Binding-site contacts:
Ligand atom O6 contacts residue ASN1134 of chain 1.C at 4.5 Å.
Ligand atom C1 contacts residue ASN1134 of chain 1.C at 1.4 Å.
Ligand atom O7 contacts residue ASN1134 of chain 1.C at 3.3 Å (h-bond).
Ligand atom C2 contacts residue ASN1134 of chain 1.C at 2.5 Å.
Ligand atom O5 contacts residue ASN1134 of chain 1.C at 2.3 Å (h-bond).
Ligand atom C5 contacts residue ASN1134 of chain 1.C at 3.7 Å.
Ligand atom C8 contacts residue VAL1133 of chain 1.C at 4.5 Å (hydrophobic).
Ligand atom C4 contacts residue ASN1134 of chain 1.C at 4.2 Å.
Ligand atom C8 contacts residue ILE1132 of chain 1.C at 4.2 Å (hydrophobic).
Ligand atom C3 contacts residue ASN1134 of chain 1.C at 3.8 Å.
Ligand atom C7 contacts residue ASN1134 of chain 1.C at 3.3 Å.
Ligand atom C8 contacts residue ASN1134 of chain 1.C at 4.5 Å.
Ligand atom N2 contacts residue ASN1134 of chain 1.C at 2.9 Å (h-bond).

This small molecule binds to this protein.
Small molecule (SMILES): CC(=O)N[C@@H]1[C@@H](O)[C@H](O)[C@@H](CO)O[C@H]1O

Sequence of chain 1.C:
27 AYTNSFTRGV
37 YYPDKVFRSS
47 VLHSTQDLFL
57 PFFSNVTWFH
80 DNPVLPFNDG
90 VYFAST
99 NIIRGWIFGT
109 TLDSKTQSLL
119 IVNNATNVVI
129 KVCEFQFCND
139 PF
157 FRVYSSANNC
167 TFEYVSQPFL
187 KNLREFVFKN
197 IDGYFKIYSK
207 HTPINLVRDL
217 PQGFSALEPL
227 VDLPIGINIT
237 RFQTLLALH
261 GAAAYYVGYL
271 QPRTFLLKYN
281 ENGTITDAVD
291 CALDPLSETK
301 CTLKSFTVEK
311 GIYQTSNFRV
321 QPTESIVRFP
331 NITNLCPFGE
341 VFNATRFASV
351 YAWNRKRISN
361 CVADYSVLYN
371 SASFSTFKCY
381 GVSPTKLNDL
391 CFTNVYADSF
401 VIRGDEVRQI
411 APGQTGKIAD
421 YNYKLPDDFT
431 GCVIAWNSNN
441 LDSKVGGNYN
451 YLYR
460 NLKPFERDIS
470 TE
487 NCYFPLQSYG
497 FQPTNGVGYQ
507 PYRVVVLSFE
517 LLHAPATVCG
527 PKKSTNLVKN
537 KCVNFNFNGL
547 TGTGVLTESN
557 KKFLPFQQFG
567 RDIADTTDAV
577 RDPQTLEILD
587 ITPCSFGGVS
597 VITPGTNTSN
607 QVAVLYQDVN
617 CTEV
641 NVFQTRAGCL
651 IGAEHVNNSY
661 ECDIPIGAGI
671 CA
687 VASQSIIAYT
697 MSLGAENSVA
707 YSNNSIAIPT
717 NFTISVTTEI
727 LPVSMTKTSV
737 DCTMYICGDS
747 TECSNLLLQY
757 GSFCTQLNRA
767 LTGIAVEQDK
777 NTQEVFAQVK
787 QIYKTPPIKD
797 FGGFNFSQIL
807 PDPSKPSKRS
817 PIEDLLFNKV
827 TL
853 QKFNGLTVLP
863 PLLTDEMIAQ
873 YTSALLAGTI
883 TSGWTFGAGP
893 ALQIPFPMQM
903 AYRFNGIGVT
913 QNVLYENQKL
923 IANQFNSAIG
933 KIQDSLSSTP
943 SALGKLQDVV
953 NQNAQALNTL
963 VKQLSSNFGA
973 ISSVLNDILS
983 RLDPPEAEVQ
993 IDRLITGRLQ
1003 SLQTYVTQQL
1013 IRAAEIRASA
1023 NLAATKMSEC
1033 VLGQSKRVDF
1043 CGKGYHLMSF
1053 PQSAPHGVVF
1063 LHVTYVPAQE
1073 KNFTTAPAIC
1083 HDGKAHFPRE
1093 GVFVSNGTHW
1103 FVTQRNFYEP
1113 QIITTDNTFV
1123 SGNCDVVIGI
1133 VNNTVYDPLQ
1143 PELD